This small molecule binds to this protein.
Small molecule (SMILES): CC(=O)N[C@@H]1[C@@H](O)[C@H](O)[C@@H](CO)O[C@H]1O

Binding-site contacts:
Ligand atom C7 contacts residue ASN657 of chain 1.B at 3.8 Å.
Ligand atom O5 contacts residue ASN657 of chain 1.B at 2.4 Å (h-bond).
Ligand atom C2 contacts residue ASN657 of chain 1.B at 2.5 Å.
Ligand atom C5 contacts residue ASN657 of chain 1.B at 3.7 Å.
Ligand atom C1 contacts residue ASN657 of chain 1.B at 1.4 Å.
Ligand atom C8 contacts residue ASN657 of chain 1.B at 4.2 Å.
Ligand atom C4 contacts residue ASN657 of chain 1.B at 4.2 Å.
Ligand atom C3 contacts residue ASN657 of chain 1.B at 3.8 Å.
Ligand atom N2 contacts residue ASN657 of chain 1.B at 2.9 Å (h-bond).

Sequence of chain 1.B:
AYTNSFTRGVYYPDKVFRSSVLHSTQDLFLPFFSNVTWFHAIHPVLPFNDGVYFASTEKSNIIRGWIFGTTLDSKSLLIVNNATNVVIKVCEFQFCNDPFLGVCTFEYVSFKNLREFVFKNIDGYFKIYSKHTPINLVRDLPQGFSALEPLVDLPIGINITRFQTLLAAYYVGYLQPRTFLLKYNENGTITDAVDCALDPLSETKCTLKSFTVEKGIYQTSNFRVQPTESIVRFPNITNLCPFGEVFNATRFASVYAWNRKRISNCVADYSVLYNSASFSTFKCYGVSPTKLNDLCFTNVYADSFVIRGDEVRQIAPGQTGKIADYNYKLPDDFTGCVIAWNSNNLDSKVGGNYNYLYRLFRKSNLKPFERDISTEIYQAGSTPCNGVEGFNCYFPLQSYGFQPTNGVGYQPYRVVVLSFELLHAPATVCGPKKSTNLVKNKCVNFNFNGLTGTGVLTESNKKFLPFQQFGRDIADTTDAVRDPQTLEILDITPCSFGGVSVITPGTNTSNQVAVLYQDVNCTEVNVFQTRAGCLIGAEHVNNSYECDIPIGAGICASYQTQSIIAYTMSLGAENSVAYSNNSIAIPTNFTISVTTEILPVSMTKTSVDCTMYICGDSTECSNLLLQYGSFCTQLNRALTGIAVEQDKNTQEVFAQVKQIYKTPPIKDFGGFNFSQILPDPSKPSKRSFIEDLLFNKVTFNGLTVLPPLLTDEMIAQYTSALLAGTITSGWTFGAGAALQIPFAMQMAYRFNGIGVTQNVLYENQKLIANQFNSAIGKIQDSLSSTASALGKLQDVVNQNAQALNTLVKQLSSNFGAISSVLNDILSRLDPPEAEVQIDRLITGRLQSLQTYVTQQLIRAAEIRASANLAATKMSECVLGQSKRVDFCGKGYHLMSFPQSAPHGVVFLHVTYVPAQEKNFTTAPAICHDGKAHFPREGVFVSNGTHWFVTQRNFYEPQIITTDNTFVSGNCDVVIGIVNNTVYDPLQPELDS